This small molecule binds to this protein.
Small molecule (SMILES): CC(=O)O[C@H]1[C@H](C)[C@H](O)[C@H](C)[C@@H](O)[C@@H]([C@H](C)OC(=O)C(C)(C)CC(=O)O)CC/C=C(/C)C(=O)Nc2cc(O)c3c4c(c(C)c(O)c3c2O)O[C@](C)(O/C=C/[C@H](O[C@H]2C[C@@H]3OCO[C@@H]3[C@@H](C)O2)[C@H]1C)C4=O

Binding-site contacts:
Ligand atom O10 contacts residue ARG529 of chain 1.C at 2.6 Å (salt-bridge).
Ligand atom O17 contacts residue SER509 of chain 1.C at 3.7 Å.
Ligand atom C46 contacts residue SER512 of chain 1.C at 3.2 Å.
Ligand atom C25 contacts residue GLN513 of chain 1.C at 3.6 Å.
Ligand atom C45 contacts residue SER512 of chain 1.C at 2.9 Å.
Ligand atom C32 contacts residue PHE514 of chain 1.C at 2.4 Å (hydrophobic).
Ligand atom C47 contacts residue SER509 of chain 1.C at 3.2 Å.
Ligand atom C50 contacts residue ARG143 of chain 1.C at 3.5 Å.
Ligand atom C46 contacts residue SER509 of chain 1.C at 3.7 Å.
Ligand atom C38 contacts residue ASP516 of chain 1.C at 2.9 Å.
Ligand atom C17 contacts residue ARG687 of chain 1.C at 3.7 Å.
Ligand atom O18 contacts residue ARG143 of chain 1.C at 2.9 Å (salt-bridge).
Ligand atom C24 contacts residue GLN513 of chain 1.C at 3.6 Å.
Ligand atom C46 contacts residue ARG143 of chain 1.C at 3.0 Å.
Ligand atom C34 contacts residue GLN513 of chain 1.C at 3.5 Å.
Ligand atom C18 contacts residue ARG529 of chain 1.C at 2.6 Å.
Ligand atom O02 contacts residue LEU531 of chain 1.C at 3.4 Å.
Ligand atom C49 contacts residue SER509 of chain 1.C at 3.2 Å.
Ligand atom C16 contacts residue ARG529 of chain 1.C at 3.0 Å.
Ligand atom O09 contacts residue ARG529 of chain 1.C at 3.8 Å.
Ligand atom C30 contacts residue ARG687 of chain 1.C at 3.5 Å.
Ligand atom C45 contacts residue SER509 of chain 1.C at 3.6 Å.
Ligand atom C31 contacts residue ASP516 of chain 1.C at 3.4 Å.
Ligand atom C22 contacts residue PHE514 of chain 1.C at 3.6 Å (hydrophobic).
Ligand atom O17 contacts residue SER508 of chain 1.C at 3.4 Å.
Ligand atom C17 contacts residue ARG529 of chain 1.C at 2.7 Å.
Ligand atom C48 contacts residue SER509 of chain 1.C at 3.7 Å.
Ligand atom C14 contacts residue GLN510 of chain 1.C at 3.4 Å.
Ligand atom C32 contacts residue ASP516 of chain 1.C at 3.8 Å.
Ligand atom C20 contacts residue ASP516 of chain 1.C at 3.4 Å.
Ligand atom C49 contacts residue GLN510 of chain 1.C at 2.8 Å.
Ligand atom C14 contacts residue LEU531 of chain 1.C at 3.4 Å (hydrophobic).
Ligand atom C13 contacts residue GLN510 of chain 1.C at 3.6 Å.
Ligand atom C47 contacts residue SER508 of chain 1.C at 3.7 Å.
Ligand atom O03 contacts residue GLN510 of chain 1.C at 3.1 Å (h-bond).
Ligand atom C32 contacts residue HIS526 of chain 1.C at 3.3 Å.
Ligand atom C45 contacts residue ARG143 of chain 1.C at 3.8 Å.
Ligand atom O08 contacts residue PHE514 of chain 1.C at 3.3 Å.
Ligand atom C15 contacts residue ARG529 of chain 1.C at 3.1 Å.
Ligand atom O02 contacts residue GLN513 of chain 1.C at 3.6 Å (h-bond).

Sequence of chain 1.F:
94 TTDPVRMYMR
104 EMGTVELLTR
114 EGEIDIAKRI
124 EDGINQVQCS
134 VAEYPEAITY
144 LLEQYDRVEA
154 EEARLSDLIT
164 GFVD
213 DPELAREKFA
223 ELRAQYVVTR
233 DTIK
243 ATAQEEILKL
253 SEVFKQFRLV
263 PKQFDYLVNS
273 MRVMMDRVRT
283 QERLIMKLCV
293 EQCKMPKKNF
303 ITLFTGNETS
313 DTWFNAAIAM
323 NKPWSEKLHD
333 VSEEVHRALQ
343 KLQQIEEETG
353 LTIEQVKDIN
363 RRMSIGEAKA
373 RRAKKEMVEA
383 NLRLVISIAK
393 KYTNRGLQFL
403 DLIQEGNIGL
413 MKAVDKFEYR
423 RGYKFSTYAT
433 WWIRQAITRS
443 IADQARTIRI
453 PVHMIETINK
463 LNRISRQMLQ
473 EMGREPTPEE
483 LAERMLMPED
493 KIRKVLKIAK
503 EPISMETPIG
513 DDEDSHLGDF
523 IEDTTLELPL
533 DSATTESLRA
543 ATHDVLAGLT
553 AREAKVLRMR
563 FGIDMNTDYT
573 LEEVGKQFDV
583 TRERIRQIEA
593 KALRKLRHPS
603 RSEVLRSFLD

Sequence of chain 1.C:
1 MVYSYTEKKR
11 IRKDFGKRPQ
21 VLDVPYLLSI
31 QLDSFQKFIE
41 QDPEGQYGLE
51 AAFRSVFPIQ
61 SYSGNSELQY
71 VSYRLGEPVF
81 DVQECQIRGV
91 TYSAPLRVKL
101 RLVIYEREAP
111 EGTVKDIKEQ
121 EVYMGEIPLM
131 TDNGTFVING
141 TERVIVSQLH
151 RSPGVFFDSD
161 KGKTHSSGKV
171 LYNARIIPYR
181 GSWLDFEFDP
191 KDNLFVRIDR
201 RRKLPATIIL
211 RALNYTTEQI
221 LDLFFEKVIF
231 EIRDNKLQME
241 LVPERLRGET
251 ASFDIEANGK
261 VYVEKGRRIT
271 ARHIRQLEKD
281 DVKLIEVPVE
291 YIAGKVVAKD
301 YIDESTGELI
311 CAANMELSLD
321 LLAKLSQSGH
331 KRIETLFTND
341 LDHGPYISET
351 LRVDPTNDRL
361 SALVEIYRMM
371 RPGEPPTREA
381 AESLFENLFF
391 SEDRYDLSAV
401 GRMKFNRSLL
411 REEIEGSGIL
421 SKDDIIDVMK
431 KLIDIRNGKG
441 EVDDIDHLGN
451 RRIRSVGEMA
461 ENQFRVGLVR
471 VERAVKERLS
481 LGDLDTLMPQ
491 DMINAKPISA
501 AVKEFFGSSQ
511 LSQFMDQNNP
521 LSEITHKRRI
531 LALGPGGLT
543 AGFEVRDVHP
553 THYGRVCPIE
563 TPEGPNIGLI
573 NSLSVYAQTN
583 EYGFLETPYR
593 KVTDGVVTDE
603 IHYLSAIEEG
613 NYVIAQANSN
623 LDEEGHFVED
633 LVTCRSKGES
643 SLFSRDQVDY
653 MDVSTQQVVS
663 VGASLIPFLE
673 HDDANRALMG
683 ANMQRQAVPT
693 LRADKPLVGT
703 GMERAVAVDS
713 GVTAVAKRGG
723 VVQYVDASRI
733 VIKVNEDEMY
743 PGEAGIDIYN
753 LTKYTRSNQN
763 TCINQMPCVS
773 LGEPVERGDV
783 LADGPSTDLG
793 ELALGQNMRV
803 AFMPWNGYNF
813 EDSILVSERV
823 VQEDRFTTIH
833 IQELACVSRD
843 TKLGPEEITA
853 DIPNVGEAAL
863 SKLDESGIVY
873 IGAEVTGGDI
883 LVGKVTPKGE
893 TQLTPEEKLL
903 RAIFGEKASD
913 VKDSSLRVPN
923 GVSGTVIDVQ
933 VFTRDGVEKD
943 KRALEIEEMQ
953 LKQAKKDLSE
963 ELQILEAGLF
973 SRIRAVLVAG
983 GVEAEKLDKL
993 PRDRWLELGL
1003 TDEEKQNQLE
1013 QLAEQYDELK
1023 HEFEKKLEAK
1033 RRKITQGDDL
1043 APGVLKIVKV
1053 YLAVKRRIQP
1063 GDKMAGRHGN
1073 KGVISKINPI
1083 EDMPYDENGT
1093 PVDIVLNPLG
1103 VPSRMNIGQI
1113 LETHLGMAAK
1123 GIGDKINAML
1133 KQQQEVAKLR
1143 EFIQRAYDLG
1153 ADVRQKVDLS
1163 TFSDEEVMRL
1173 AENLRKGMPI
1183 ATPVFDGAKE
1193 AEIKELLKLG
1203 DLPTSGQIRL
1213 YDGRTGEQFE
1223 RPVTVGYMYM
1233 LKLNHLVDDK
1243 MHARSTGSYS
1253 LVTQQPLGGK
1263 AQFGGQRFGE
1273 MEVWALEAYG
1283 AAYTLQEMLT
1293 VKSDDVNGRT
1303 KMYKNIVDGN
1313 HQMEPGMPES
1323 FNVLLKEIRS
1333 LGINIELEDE